Sequence of chain 1.A:
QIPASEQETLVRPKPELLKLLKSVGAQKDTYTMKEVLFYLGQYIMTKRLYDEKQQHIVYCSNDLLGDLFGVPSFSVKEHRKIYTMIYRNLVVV

A protein and the small-molecule ligand that binds it are described below.
Small molecule (SMILES): O=C(NCCN1CCOCC1)c1[nH]c2cc(Cl)ccc2c1-c1c(-c2ccccc2)ncn1Cc1ccc(Cl)cc1

Binding-site contacts:
Ligand atom C36 contacts residue VAL78 of chain 1.A at 3.4 Å (hydrophobic).
Ligand atom O47 contacts residue PHE40 of chain 1.A at 3.6 Å.
Ligand atom CL2 contacts residue HIS81 of chain 1.A at 3.7 Å.
Ligand atom CL2 contacts residue ILE84 of chain 1.A at 3.7 Å.
Ligand atom CL1 contacts residue ILE46 of chain 1.A at 3.7 Å.
Ligand atom C40 contacts residue LEU39 of chain 1.A at 4.0 Å (hydrophobic).
Ligand atom CL2 contacts residue LEU39 of chain 1.A at 3.7 Å.
Ligand atom C8 contacts residue LEU39 of chain 1.A at 3.9 Å (hydrophobic).
Ligand atom C2 contacts residue ILE46 of chain 1.A at 3.6 Å (hydrophobic).
Ligand atom CL2 contacts residue TYR85 of chain 1.A at 3.8 Å.
Ligand atom C24 contacts residue ILE46 of chain 1.A at 3.7 Å (hydrophobic).
Ligand atom C38 contacts residue HIS81 of chain 1.A at 3.4 Å.
Ligand atom C11 contacts residue VAL78 of chain 1.A at 3.6 Å (hydrophobic).
Ligand atom CL1 contacts residue ILE84 of chain 1.A at 3.8 Å.
Ligand atom C3 contacts residue LEU42 of chain 1.A at 3.8 Å (hydrophobic).
Ligand atom C40 contacts residue HIS81 of chain 1.A at 3.9 Å.
Ligand atom C5 contacts residue GLY43 of chain 1.A at 3.6 Å.
Ligand atom C5 contacts residue LEU39 of chain 1.A at 3.5 Å (hydrophobic).
Ligand atom N6 contacts residue GLY43 of chain 1.A at 3.3 Å.
Ligand atom C36 contacts residue HIS81 of chain 1.A at 3.5 Å.
Ligand atom C13 contacts residue PHE76 of chain 1.A at 4.0 Å (hydrophobic).
Ligand atom CL1 contacts residue PHE76 of chain 1.A at 4.0 Å.
Ligand atom C26 contacts residue TYR52 of chain 1.A at 4.1 Å (hydrophobic).
Ligand atom C13 contacts residue ILE46 of chain 1.A at 3.7 Å (hydrophobic).
Ligand atom CL1 contacts residue LEU42 of chain 1.A at 4.0 Å.
Ligand atom C28 contacts residue GLN57 of chain 1.A at 4.0 Å.
Ligand atom C24 contacts residue GLY43 of chain 1.A at 3.8 Å.
Ligand atom N6 contacts residue LEU39 of chain 1.A at 2.8 Å (h-bond).
Ligand atom O47 contacts residue LEU39 of chain 1.A at 3.6 Å.
Ligand atom C13 contacts residue ILE84 of chain 1.A at 4.0 Å (hydrophobic).
Ligand atom C3 contacts residue LEU39 of chain 1.A at 3.5 Å (hydrophobic).
Ligand atom C30 contacts residue VAL78 of chain 1.A at 3.7 Å (hydrophobic).
Ligand atom C26 contacts residue ILE46 of chain 1.A at 3.5 Å (hydrophobic).
Ligand atom C8 contacts residue GLY43 of chain 1.A at 3.9 Å.
Ligand atom C41 contacts residue LEU39 of chain 1.A at 3.9 Å (hydrophobic).
Ligand atom CL1 contacts residue PHE71 of chain 1.A at 3.8 Å.
Ligand atom C38 contacts residue VAL78 of chain 1.A at 3.4 Å (hydrophobic).
Ligand atom C13 contacts residue VAL78 of chain 1.A at 4.0 Å (hydrophobic).
Ligand atom C38 contacts residue ILE84 of chain 1.A at 3.7 Å (hydrophobic).
Ligand atom C3 contacts residue GLY43 of chain 1.A at 3.5 Å.